Sequence of chain 1.I:
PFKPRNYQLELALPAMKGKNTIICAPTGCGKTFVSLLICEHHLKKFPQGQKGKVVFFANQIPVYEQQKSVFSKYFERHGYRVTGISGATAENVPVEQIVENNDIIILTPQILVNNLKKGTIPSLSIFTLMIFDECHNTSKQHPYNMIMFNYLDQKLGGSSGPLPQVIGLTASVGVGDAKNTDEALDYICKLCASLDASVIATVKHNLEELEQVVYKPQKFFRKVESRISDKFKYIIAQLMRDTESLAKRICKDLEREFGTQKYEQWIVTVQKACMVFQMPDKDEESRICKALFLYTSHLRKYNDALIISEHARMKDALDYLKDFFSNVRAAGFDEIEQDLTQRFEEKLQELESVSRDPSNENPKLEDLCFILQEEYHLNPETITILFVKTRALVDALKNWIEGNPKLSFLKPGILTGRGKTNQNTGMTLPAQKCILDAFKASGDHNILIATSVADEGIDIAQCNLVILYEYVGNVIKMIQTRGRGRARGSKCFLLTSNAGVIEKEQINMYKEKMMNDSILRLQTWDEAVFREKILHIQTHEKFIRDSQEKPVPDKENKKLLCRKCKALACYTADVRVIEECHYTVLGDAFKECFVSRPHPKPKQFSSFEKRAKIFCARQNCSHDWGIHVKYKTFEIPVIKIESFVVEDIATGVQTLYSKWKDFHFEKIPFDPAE

This small molecule binds to this protein.
Small molecule (SMILES): C[C@@H](O)[C@@H](C)O

Binding-site contacts:
Ligand atom O6 contacts residue CYS33 of chain 1.I at 3.7 Å.
Ligand atom C2 contacts residue ALA34 of chain 1.I at 4.5 Å (hydrophobic).
Ligand atom C1 contacts residue THR179 of chain 1.I at 3.2 Å.
Ligand atom C4 contacts residue LEU20 of chain 1.I at 4.3 Å (hydrophobic).
Ligand atom O6 contacts residue THR179 of chain 1.I at 3.7 Å.
Ligand atom O6 contacts residue ALA34 of chain 1.I at 3.1 Å (h-bond).
Ligand atom C4 contacts residue ILE32 of chain 1.I at 3.8 Å (hydrophobic).
Ligand atom C2 contacts residue LEU178 of chain 1.I at 4.5 Å (hydrophobic).
Ligand atom O5 contacts residue PRO35 of chain 1.I at 3.8 Å.
Ligand atom C3 contacts residue ILE32 of chain 1.I at 3.6 Å (hydrophobic).
Ligand atom C1 contacts residue LEU178 of chain 1.I at 3.7 Å (hydrophobic).
Ligand atom O5 contacts residue LYS40 of chain 1.I at 3.7 Å.
Ligand atom C3 contacts residue THR179 of chain 1.I at 4.4 Å.
Ligand atom C3 contacts residue LEU178 of chain 1.I at 4.3 Å (hydrophobic).
Ligand atom C1 contacts residue ILE32 of chain 1.I at 4.1 Å (hydrophobic).
Ligand atom C1 contacts residue ALA180 of chain 1.I at 4.2 Å (hydrophobic).
Ligand atom C3 contacts residue LYS40 of chain 1.I at 4.1 Å.
Ligand atom C4 contacts residue CYS38 of chain 1.I at 4.0 Å (hydrophobic).
Ligand atom O5 contacts residue CYS38 of chain 1.I at 3.5 Å (h-bond).
Ligand atom O5 contacts residue THR179 of chain 1.I at 4.5 Å.
Ligand atom O6 contacts residue ILE32 of chain 1.I at 3.3 Å.
Ligand atom C4 contacts residue VAL43 of chain 1.I at 4.1 Å (hydrophobic).
Ligand atom C1 contacts residue ALA34 of chain 1.I at 4.5 Å (hydrophobic).
Ligand atom C3 contacts residue ALA34 of chain 1.I at 4.3 Å (hydrophobic).
Ligand atom C4 contacts residue LYS40 of chain 1.I at 3.7 Å.
Ligand atom C2 contacts residue LYS40 of chain 1.I at 3.3 Å.
Ligand atom O5 contacts residue ALA34 of chain 1.I at 3.6 Å (h-bond).
Ligand atom C1 contacts residue LYS40 of chain 1.I at 4.2 Å.
Ligand atom C2 contacts residue THR179 of chain 1.I at 4.2 Å.
Ligand atom C4 contacts residue ALA34 of chain 1.I at 4.3 Å (hydrophobic).